The small molecule below binds the protein below.
Small molecule (SMILES): Nc1nc2ncc([C@H](O)[C@@H](O)CO)nc2c(=O)[nH]1

Binding-site contacts:
Ligand atom O24 contacts residue TYR54 of chain 4.A at 2.6 Å (h-bond).
Ligand atom O11 contacts residue LEU72 of chain 1.A at 3.3 Å.
Ligand atom C28 contacts residue TYR54 of chain 4.A at 3.1 Å (hydrophobic).
Ligand atom N2 contacts residue TYR54 of chain 4.A at 3.7 Å.
Ligand atom N2 contacts residue GLU74 of chain 1.A at 2.7 Å (salt-bridge).
Ligand atom N13 contacts residue ILE5 of chain 4.A at 3.4 Å.
Ligand atom C8 contacts residue TYR54 of chain 4.A at 3.5 Å (hydrophobic).
Ligand atom N9 contacts residue TYR54 of chain 4.A at 3.3 Å (h-bond).
Ligand atom N13 contacts residue GLU74 of chain 1.A at 2.5 Å (salt-bridge).
Ligand atom N4 contacts residue TYR54 of chain 4.A at 3.0 Å (h-bond).
Ligand atom C26 contacts residue GLU22 of chain 1.A at 3.2 Å.
Ligand atom C5 contacts residue TYR54 of chain 4.A at 3.4 Å (hydrophobic).
Ligand atom C3 contacts residue TYR54 of chain 4.A at 3.4 Å (hydrophobic).
Ligand atom N13 contacts residue VAL52 of chain 4.A at 2.9 Å (h-bond).
Ligand atom O21 contacts residue GLU22 of chain 1.A at 3.0 Å (salt-bridge).
Ligand atom O21 contacts residue ALA18 of chain 1.A at 2.9 Å (h-bond).
Ligand atom N6 contacts residue TYR54 of chain 4.A at 3.3 Å (h-bond).
Ligand atom C28 contacts residue PRO104 of chain 1.A at 3.8 Å (hydrophobic).
Ligand atom C10 contacts residue TYR54 of chain 4.A at 3.3 Å (hydrophobic).
Ligand atom O21 contacts residue GLY17 of chain 1.A at 3.6 Å.
Ligand atom C16 contacts residue ALA18 of chain 1.A at 3.4 Å (hydrophobic).
Ligand atom O11 contacts residue LEU73 of chain 1.A at 2.9 Å (h-bond).
Ligand atom N13 contacts residue THR51 of chain 4.A at 3.5 Å (h-bond).
Ligand atom C28 contacts residue GLU22 of chain 1.A at 3.3 Å.
Ligand atom C1 contacts residue TYR54 of chain 4.A at 3.5 Å (hydrophobic).
Ligand atom C3 contacts residue VAL52 of chain 4.A at 3.6 Å (hydrophobic).
Ligand atom O24 contacts residue PRO104 of chain 1.A at 3.7 Å.
Ligand atom O11 contacts residue GLU74 of chain 1.A at 3.6 Å (salt-bridge).
Ligand atom N6 contacts residue HIS53 of chain 4.A at 3.6 Å.
Ligand atom O24 contacts residue LYS100 of chain 1.A at 2.9 Å (salt-bridge).
Ligand atom N4 contacts residue VAL52 of chain 4.A at 3.3 Å (h-bond).
Ligand atom C7 contacts residue HIS53 of chain 4.A at 3.3 Å.
Ligand atom N4 contacts residue HIS53 of chain 4.A at 3.7 Å.
Ligand atom C1 contacts residue GLU74 of chain 1.A at 3.5 Å.
Ligand atom C7 contacts residue TYR54 of chain 4.A at 3.5 Å (hydrophobic).
Ligand atom C3 contacts residue GLU74 of chain 1.A at 3.2 Å.
Ligand atom C16 contacts residue GLU22 of chain 1.A at 3.7 Å.
Ligand atom O21 contacts residue LYS100 of chain 1.A at 3.4 Å (salt-bridge).
Ligand atom O24 contacts residue GLU22 of chain 1.A at 2.5 Å (salt-bridge).
Ligand atom O24 contacts residue PRO103 of chain 1.A at 3.8 Å.

Sequence of chain 4.A:
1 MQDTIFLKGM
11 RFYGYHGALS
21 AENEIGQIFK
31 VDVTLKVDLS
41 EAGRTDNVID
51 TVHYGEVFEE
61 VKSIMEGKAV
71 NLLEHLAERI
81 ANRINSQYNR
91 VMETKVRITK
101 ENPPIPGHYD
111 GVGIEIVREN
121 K

Sequence of chain 1.A:
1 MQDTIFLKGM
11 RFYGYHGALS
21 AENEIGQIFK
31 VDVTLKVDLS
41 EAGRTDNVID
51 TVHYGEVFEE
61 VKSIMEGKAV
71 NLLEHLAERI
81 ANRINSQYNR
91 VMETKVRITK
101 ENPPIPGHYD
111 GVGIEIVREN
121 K